Binding-site contacts:
Ligand atom C5 contacts residue TYR351 of chain 1.B at 3.3 Å (hydrophobic).
Ligand atom C7 contacts residue TYR351 of chain 1.B at 3.6 Å (hydrophobic).
Ligand atom C6 contacts residue TYR351 of chain 1.B at 3.5 Å (hydrophobic).
Ligand atom C4 contacts residue 9BS1 of chain 1.H at 3.7 Å.
Ligand atom C2 contacts residue TYR351 of chain 1.B at 3.5 Å (hydrophobic).
Ligand atom N3 contacts residue 9BS1 of chain 1.H at 3.6 Å.
Ligand atom C2 contacts residue 9BS1 of chain 1.H at 4.0 Å.
Ligand atom C8 contacts residue GLN348 of chain 1.B at 3.9 Å.
Ligand atom C6 contacts residue 9BS1 of chain 1.H at 3.6 Å.
Ligand atom C8 contacts residue 9BS1 of chain 1.H at 3.8 Å.
Ligand atom C4 contacts residue TYR351 of chain 1.B at 3.4 Å (hydrophobic).
Ligand atom C9 contacts residue 9BS1 of chain 1.H at 3.7 Å.
Ligand atom C9 contacts residue TYR351 of chain 1.B at 4.2 Å (hydrophobic).
Ligand atom N2 contacts residue GLN348 of chain 1.B at 4.3 Å.
Ligand atom C1 contacts residue TYR351 of chain 1.B at 3.1 Å (hydrophobic).
Ligand atom N1 contacts residue 9BS1 of chain 1.H at 4.3 Å.
Ligand atom C1 contacts residue 9BS1 of chain 1.H at 3.4 Å.
Ligand atom C7 contacts residue GLN348 of chain 1.B at 3.4 Å.
Ligand atom C3 contacts residue TYR351 of chain 1.B at 4.0 Å (hydrophobic).
Ligand atom C8 contacts residue TYR351 of chain 1.B at 3.8 Å (hydrophobic).
Ligand atom C5 contacts residue 9BS1 of chain 1.H at 3.5 Å.
Ligand atom C8 contacts residue LYS347 of chain 1.B at 3.6 Å.
Ligand atom N2 contacts residue TYR351 of chain 1.B at 3.5 Å.
Ligand atom C7 contacts residue 9BS1 of chain 1.H at 3.7 Å.
Ligand atom N1 contacts residue TYR351 of chain 1.B at 3.6 Å.
Ligand atom C9 contacts residue LYS347 of chain 1.B at 3.6 Å.
Ligand atom N2 contacts residue 9BS1 of chain 1.H at 3.5 Å.
Ligand atom N3 contacts residue TYR351 of chain 1.B at 3.8 Å.

Sequence of chain 1.B:
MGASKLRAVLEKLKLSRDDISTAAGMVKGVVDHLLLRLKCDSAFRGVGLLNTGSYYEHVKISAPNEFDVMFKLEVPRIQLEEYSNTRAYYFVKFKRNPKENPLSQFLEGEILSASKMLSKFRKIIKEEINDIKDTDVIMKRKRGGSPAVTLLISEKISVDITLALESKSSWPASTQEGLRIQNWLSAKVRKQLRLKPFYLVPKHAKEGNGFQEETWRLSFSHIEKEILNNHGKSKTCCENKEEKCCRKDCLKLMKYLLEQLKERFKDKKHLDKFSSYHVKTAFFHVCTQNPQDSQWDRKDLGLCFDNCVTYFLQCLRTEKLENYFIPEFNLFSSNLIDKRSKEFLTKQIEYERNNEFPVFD

A protein and the small-molecule ligand that binds it are described below.
Small molecule (SMILES): c1ccc(-c2ncccn2)nc1